The protein below binds the small molecule below.
Small molecule (SMILES): CC(=O)N[C@@H]1[C@@H](O)[C@H](O)[C@@H](CO)O[C@H]1O

Sequence of chain 1.A:
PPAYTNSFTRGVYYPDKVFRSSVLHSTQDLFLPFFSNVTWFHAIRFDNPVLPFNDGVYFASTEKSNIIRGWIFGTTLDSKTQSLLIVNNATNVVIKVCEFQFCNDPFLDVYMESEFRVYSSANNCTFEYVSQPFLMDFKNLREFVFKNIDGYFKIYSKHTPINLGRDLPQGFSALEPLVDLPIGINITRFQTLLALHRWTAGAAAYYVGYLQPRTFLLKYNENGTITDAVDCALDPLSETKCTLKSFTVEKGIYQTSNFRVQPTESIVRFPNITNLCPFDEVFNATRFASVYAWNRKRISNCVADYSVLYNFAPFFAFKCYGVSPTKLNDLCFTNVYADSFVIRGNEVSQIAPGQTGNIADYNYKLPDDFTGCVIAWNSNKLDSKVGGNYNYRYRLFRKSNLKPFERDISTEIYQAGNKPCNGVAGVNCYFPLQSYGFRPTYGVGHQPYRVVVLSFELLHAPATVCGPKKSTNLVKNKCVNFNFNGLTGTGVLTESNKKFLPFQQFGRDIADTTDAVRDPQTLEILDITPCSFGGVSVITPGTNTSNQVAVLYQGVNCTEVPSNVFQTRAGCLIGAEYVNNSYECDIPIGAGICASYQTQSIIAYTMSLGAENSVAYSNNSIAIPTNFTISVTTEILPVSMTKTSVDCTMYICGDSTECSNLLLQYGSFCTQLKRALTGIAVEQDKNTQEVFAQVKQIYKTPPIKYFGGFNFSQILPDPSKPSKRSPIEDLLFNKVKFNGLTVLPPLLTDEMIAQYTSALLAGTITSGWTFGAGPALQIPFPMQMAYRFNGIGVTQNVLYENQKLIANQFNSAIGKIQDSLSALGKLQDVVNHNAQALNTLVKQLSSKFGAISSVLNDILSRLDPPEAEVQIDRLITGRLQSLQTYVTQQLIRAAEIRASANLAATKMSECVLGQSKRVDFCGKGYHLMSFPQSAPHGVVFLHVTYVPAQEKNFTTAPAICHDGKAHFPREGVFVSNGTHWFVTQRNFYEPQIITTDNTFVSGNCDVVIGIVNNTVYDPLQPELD

Binding-site contacts:
Ligand atom N2 contacts residue GLN642 of chain 1.A at 2.9 Å (h-bond).
Ligand atom C7 contacts residue GLN642 of chain 1.A at 3.8 Å.
Ligand atom C3 contacts residue ASN614 of chain 1.A at 3.8 Å.
Ligand atom C2 contacts residue GLN642 of chain 1.A at 3.7 Å.
Ligand atom C7 contacts residue ASN614 of chain 1.A at 3.6 Å.
Ligand atom O7 contacts residue ASN614 of chain 1.A at 3.9 Å.
Ligand atom N2 contacts residue ASN614 of chain 1.A at 2.9 Å (h-bond).
Ligand atom C8 contacts residue GLN642 of chain 1.A at 3.7 Å.
Ligand atom O5 contacts residue THR616 of chain 1.A at 3.8 Å.
Ligand atom O6 contacts residue THR616 of chain 1.A at 4.2 Å.
Ligand atom O5 contacts residue ASN614 of chain 1.A at 2.4 Å (h-bond).
Ligand atom C2 contacts residue ASN614 of chain 1.A at 2.5 Å.
Ligand atom C1 contacts residue THR616 of chain 1.A at 4.0 Å.
Ligand atom C3 contacts residue GLN642 of chain 1.A at 3.9 Å.
Ligand atom O3 contacts residue GLN642 of chain 1.A at 4.5 Å.
Ligand atom C4 contacts residue ASN614 of chain 1.A at 4.2 Å.
Ligand atom C8 contacts residue ASN614 of chain 1.A at 4.0 Å.
Ligand atom C1 contacts residue GLN642 of chain 1.A at 4.0 Å.
Ligand atom C5 contacts residue ASN614 of chain 1.A at 3.7 Å.
Ligand atom C1 contacts residue ASN614 of chain 1.A at 1.4 Å.